This protein binds this small molecule.
Small molecule (SMILES): Oc1ncnc2cn[nH]c12

Sequence of chain 1.A:
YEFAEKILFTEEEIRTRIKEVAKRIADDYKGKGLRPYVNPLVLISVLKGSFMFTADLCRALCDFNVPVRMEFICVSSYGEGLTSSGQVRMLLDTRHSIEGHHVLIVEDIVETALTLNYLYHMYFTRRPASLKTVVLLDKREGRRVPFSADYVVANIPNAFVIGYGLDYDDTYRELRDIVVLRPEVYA

Binding-site contacts:
Ligand atom C6 contacts residue ALA163 of chain 1.A at 4.4 Å (hydrophobic).
Ligand atom O6 contacts residue ALA163 of chain 1.A at 3.2 Å (h-bond).
Ligand atom N3 contacts residue LEU170 of chain 1.A at 4.2 Å.
Ligand atom C5 contacts residue ILE113 of chain 1.A at 4.0 Å (hydrophobic).
Ligand atom N8 contacts residue LYS143 of chain 1.A at 4.5 Å.
Ligand atom C2 contacts residue VAL165 of chain 1.A at 3.3 Å (hydrophobic).
Ligand atom N3 contacts residue ILE113 of chain 1.A at 4.1 Å.
Ligand atom N3 contacts residue PRP1 of chain 1.F at 4.3 Å.
Ligand atom C6 contacts residue PHE164 of chain 1.A at 3.4 Å (hydrophobic).
Ligand atom N7 contacts residue ILE113 of chain 1.A at 4.1 Å.
Ligand atom N3 contacts residue PHE164 of chain 1.A at 4.0 Å.
Ligand atom N8 contacts residue GLU115 of chain 1.A at 3.5 Å (salt-bridge).
Ligand atom C4 contacts residue PHE164 of chain 1.A at 4.0 Å (hydrophobic).
Ligand atom C5 contacts residue PHE164 of chain 1.A at 3.7 Å (hydrophobic).
Ligand atom C6 contacts residue ILE113 of chain 1.A at 4.0 Å (hydrophobic).
Ligand atom C9 contacts residue ILE113 of chain 1.A at 3.8 Å (hydrophobic).
Ligand atom C2 contacts residue LEU170 of chain 1.A at 3.9 Å (hydrophobic).
Ligand atom C2 contacts residue ASP171 of chain 1.A at 3.8 Å.
Ligand atom C2 contacts residue PHE164 of chain 1.A at 3.5 Å (hydrophobic).
Ligand atom N8 contacts residue ILE113 of chain 1.A at 4.2 Å.
Ligand atom C9 contacts residue PRP1 of chain 1.F at 3.6 Å.
Ligand atom C4 contacts residue ILE113 of chain 1.A at 3.9 Å (hydrophobic).
Ligand atom C5 contacts residue LYS143 of chain 1.A at 3.8 Å.
Ligand atom O6 contacts residue ILE113 of chain 1.A at 4.2 Å.
Ligand atom N7 contacts residue LYS143 of chain 1.A at 3.3 Å (salt-bridge).
Ligand atom O6 contacts residue PHE164 of chain 1.A at 3.3 Å.
Ligand atom C6 contacts residue LYS143 of chain 1.A at 3.6 Å.
Ligand atom N8 contacts residue PRP1 of chain 1.F at 3.5 Å (h-bond).
Ligand atom N7 contacts residue GLU115 of chain 1.A at 3.7 Å.
Ligand atom O6 contacts residue LYS143 of chain 1.A at 2.8 Å (salt-bridge).
Ligand atom N3 contacts residue MG1 of chain 1.D at 4.5 Å.
Ligand atom N1 contacts residue LEU170 of chain 1.A at 4.4 Å.
Ligand atom O6 contacts residue VAL165 of chain 1.A at 2.9 Å (h-bond).
Ligand atom N1 contacts residue VAL165 of chain 1.A at 2.7 Å (h-bond).
Ligand atom N3 contacts residue ASP171 of chain 1.A at 4.3 Å.
Ligand atom C6 contacts residue VAL165 of chain 1.A at 3.7 Å (hydrophobic).
Ligand atom N1 contacts residue PHE164 of chain 1.A at 3.4 Å.